Sequence of chain 1.A:
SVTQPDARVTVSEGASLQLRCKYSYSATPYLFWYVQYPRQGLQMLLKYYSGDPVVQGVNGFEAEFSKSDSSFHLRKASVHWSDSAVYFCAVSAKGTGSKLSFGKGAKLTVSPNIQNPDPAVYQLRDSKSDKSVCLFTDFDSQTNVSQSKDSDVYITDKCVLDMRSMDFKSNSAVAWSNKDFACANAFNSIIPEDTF

The small molecule below binds the protein below.
Small molecule (SMILES): CC(C)C[C@@H](C=O)NC(=O)[C@H](Cc1ccccc1)NC(=O)[C@H](Cc1ccccc1)NC(=O)CNC(=O)[C@H](C)NC(=O)[C@H](CCC(=O)O)NC(=O)[C@H](C)NC(=O)[C@@H]1CCCN1C(=O)[C@@H](N)CO

Sequence of chain 1.B:
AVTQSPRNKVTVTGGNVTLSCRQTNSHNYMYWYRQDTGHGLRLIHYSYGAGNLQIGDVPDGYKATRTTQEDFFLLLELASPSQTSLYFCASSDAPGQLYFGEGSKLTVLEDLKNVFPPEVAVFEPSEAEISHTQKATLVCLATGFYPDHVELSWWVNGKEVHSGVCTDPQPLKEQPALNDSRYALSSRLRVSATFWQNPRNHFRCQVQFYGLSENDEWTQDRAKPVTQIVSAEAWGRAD

Binding-site contacts:
Ligand atom N contacts residue ASN78 of chain 1.C at 2.7 Å (h-bond).
Ligand atom O contacts residue TRP98 of chain 1.C at 3.4 Å.
Ligand atom CZ contacts residue ASN32 of chain 1.B at 3.5 Å.
Ligand atom CE1 contacts residue ALA151 of chain 1.C at 3.5 Å (hydrophobic).
Ligand atom O contacts residue TRP148 of chain 1.C at 2.9 Å (h-bond).
Ligand atom CD1 contacts residue ASN78 of chain 1.C at 3.4 Å.
Ligand atom CA contacts residue TRP98 of chain 1.C at 3.5 Å (hydrophobic).
Ligand atom CE2 contacts residue ALA153 of chain 1.C at 3.5 Å (hydrophobic).
Ligand atom C contacts residue TRP74 of chain 1.C at 3.4 Å (hydrophobic).
Ligand atom O contacts residue TYR8 of chain 1.C at 3.5 Å.
Ligand atom OG contacts residue ARG63 of chain 1.C at 3.0 Å (salt-bridge).
Ligand atom CB contacts residue TYR100 of chain 1.C at 3.4 Å (hydrophobic).
Ligand atom O contacts residue THR81 of chain 1.C at 3.5 Å.
Ligand atom N contacts residue TYR8 of chain 1.C at 3.4 Å (h-bond).
Ligand atom CB contacts residue THR144 of chain 1.C at 3.3 Å.
Ligand atom CB contacts residue TRP74 of chain 1.C at 3.4 Å (hydrophobic).
Ligand atom CB contacts residue TRP168 of chain 1.C at 3.2 Å (hydrophobic).
Ligand atom O contacts residue TYR157 of chain 1.C at 2.8 Å (h-bond).
Ligand atom CD contacts residue ILE64 of chain 1.C at 3.5 Å (hydrophobic).
Ligand atom CA contacts residue TYR172 of chain 1.C at 3.2 Å (hydrophobic).
Ligand atom O contacts residue TYR156 of chain 1.C at 2.8 Å (h-bond).
Ligand atom CE2 contacts residue TYR156 of chain 1.C at 3.5 Å (hydrophobic).
Ligand atom C contacts residue ASN78 of chain 1.C at 3.4 Å.
Ligand atom N contacts residue TYR100 of chain 1.C at 2.9 Å (h-bond).
Ligand atom C contacts residue TYR8 of chain 1.C at 3.2 Å (hydrophobic).
Ligand atom O contacts residue TRP74 of chain 1.C at 2.4 Å (h-bond).
Ligand atom CB contacts residue TYR46 of chain 1.C at 3.5 Å (hydrophobic).
Ligand atom CA contacts residue TYR100 of chain 1.C at 3.4 Å (hydrophobic).
Ligand atom CB contacts residue TRP148 of chain 1.C at 3.5 Å (hydrophobic).
Ligand atom N contacts residue GLN71 of chain 1.C at 3.1 Å (h-bond).
Ligand atom CA contacts residue ASN78 of chain 1.C at 3.4 Å.
Ligand atom CG contacts residue TYR46 of chain 1.C at 3.5 Å (hydrophobic).
Ligand atom O contacts residue TYR160 of chain 1.C at 2.9 Å (h-bond).
Ligand atom N contacts residue TRP168 of chain 1.C at 3.4 Å.
Ligand atom CZ contacts residue ALA153 of chain 1.C at 3.5 Å (hydrophobic).
Ligand atom N contacts residue TYR8 of chain 1.C at 2.9 Å (h-bond).
Ligand atom OE1 contacts residue GLN71 of chain 1.C at 3.3 Å (h-bond).
Ligand atom CA contacts residue TYR8 of chain 1.C at 3.1 Å (hydrophobic).
Ligand atom CD1 contacts residue ASN78 of chain 1.C at 3.4 Å.
Ligand atom N contacts residue TYR172 of chain 1.C at 2.5 Å (h-bond).

Sequence of chain 1.C:
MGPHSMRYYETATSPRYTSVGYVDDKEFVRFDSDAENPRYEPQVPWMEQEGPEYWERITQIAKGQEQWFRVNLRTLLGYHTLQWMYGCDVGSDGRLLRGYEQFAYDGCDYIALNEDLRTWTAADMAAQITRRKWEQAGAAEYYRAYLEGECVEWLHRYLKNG